A small-molecule ligand and the protein it binds are described below.
Small molecule (SMILES): c1ccc(-c2cnc[nH]2)cc1

Sequence of chain 1.C:
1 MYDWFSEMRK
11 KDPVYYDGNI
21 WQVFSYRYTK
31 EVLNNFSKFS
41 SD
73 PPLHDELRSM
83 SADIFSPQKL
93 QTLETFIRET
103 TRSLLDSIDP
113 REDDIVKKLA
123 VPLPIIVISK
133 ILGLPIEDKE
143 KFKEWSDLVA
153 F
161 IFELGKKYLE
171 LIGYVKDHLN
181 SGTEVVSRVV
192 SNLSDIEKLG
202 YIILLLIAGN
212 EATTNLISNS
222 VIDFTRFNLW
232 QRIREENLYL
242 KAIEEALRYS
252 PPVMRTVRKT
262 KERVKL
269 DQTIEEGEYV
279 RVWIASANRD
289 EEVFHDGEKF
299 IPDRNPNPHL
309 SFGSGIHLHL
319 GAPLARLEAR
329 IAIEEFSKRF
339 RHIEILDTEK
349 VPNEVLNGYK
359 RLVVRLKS

Binding-site contacts:
Ligand atom C8 contacts residue LEU354 of chain 1.C at 4.0 Å (hydrophobic).
Ligand atom C2 contacts residue ALA213 of chain 1.C at 3.5 Å (hydrophobic).
Ligand atom N3 contacts residue ALA213 of chain 1.C at 4.5 Å.
Ligand atom N3 contacts residue HIS317 of chain 1.C at 3.7 Å.
Ligand atom C9 contacts residue LEU354 of chain 1.C at 3.9 Å (hydrophobic).
Ligand atom N1 contacts residue HEM1 of chain 1.J at 4.0 Å.
Ligand atom C6 contacts residue VAL254 of chain 1.C at 4.2 Å (hydrophobic).
Ligand atom C10 contacts residue VAL353 of chain 1.C at 4.1 Å (hydrophobic).
Ligand atom N3 contacts residue HEM1 of chain 1.J at 1.9 Å.
Ligand atom C5 contacts residue HEM1 of chain 1.J at 4.0 Å.
Ligand atom C5 contacts residue VAL254 of chain 1.C at 4.0 Å (hydrophobic).
Ligand atom N1 contacts residue VAL254 of chain 1.C at 4.4 Å.
Ligand atom C2 contacts residue HEM1 of chain 1.J at 2.9 Å.
Ligand atom C4 contacts residue HEM1 of chain 1.J at 2.8 Å.
Ligand atom N1 contacts residue ALA213 of chain 1.C at 3.8 Å.
Ligand atom C11 contacts residue VAL254 of chain 1.C at 3.9 Å (hydrophobic).
Ligand atom C4 contacts residue VAL254 of chain 1.C at 4.1 Å (hydrophobic).
Ligand atom N1 contacts residue GLY210 of chain 1.C at 4.0 Å.
Ligand atom C11 contacts residue LEU354 of chain 1.C at 4.4 Å (hydrophobic).
Ligand atom C7 contacts residue LEU354 of chain 1.C at 4.3 Å (hydrophobic).
Ligand atom C2 contacts residue GLY210 of chain 1.C at 3.4 Å.
Ligand atom C10 contacts residue LEU354 of chain 1.C at 4.1 Å (hydrophobic).
Ligand atom C10 contacts residue VAL254 of chain 1.C at 4.5 Å (hydrophobic).